Sequence of chain 1.A:
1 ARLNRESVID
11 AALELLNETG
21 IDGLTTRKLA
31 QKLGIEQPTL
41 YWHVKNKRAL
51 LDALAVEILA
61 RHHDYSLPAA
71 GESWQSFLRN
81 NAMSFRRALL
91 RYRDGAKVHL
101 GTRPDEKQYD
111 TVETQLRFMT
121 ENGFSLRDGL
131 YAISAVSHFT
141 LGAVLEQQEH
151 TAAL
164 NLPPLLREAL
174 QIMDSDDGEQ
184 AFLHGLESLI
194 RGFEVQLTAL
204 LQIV

The protein below binds the small molecule below.
Small molecule (SMILES): CN(C)[C@@H]1C(O)=C(C(N)=O)C(=O)[C@@]2(O)C(O)=C3C(=O)c4c(O)ccc(Cl)c4[C@@](C)(O)[C@H]3C[C@@H]12

Sequence of chain 2.A:
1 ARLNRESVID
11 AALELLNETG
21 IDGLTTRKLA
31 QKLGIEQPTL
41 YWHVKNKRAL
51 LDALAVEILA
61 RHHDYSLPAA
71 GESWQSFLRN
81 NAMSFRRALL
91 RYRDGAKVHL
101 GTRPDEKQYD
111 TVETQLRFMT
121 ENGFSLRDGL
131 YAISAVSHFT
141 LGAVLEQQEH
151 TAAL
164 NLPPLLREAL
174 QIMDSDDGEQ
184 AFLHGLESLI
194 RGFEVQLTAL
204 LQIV

Binding-site contacts:
Ligand atom O2' contacts residue SER66 of chain 1.A at 3.5 Å.
Ligand atom O1 contacts residue VAL112 of chain 1.A at 3.7 Å.
Ligand atom CL7 contacts residue LEU169 of chain 2.A at 3.7 Å.
Ligand atom O2' contacts residue THR111 of chain 1.A at 3.8 Å.
Ligand atom C6B contacts residue PRO104 of chain 1.A at 3.8 Å (hydrophobic).
Ligand atom O12 contacts residue HIS99 of chain 1.A at 2.9 Å (h-bond).
Ligand atom C4D contacts residue SER137 of chain 1.A at 3.1 Å.
Ligand atom C4' contacts residue ASN81 of chain 1.A at 3.3 Å.
Ligand atom C6' contacts residue ILE133 of chain 1.A at 3.3 Å (hydrophobic).
Ligand atom C4' contacts residue PHE85 of chain 1.A at 3.6 Å (hydrophobic).
Ligand atom C5B contacts residue MG1 of chain 1.B at 3.4 Å.
Ligand atom O2' contacts residue HIS63 of chain 1.A at 2.9 Å (h-bond).
Ligand atom O10 contacts residue ARG103 of chain 1.A at 3.3 Å.
Ligand atom O2' contacts residue GLN115 of chain 1.A at 3.3 Å (h-bond).
Ligand atom C3 contacts residue HIS63 of chain 1.A at 3.7 Å.
Ligand atom C4' contacts residue SER137 of chain 1.A at 3.7 Å.
Ligand atom O3 contacts residue HIS63 of chain 1.A at 2.7 Å (h-bond).
Ligand atom C2' contacts residue GLN115 of chain 1.A at 3.7 Å.
Ligand atom C8 contacts residue LEU173 of chain 2.A at 3.6 Å (hydrophobic).
Ligand atom CL7 contacts residue ALA172 of chain 2.A at 3.7 Å.
Ligand atom O4B contacts residue PHE85 of chain 1.A at 3.4 Å.
Ligand atom C5 contacts residue GLN115 of chain 1.A at 3.7 Å.
Ligand atom C4 contacts residue GLN115 of chain 1.A at 3.5 Å.
Ligand atom O12 contacts residue MG1 of chain 1.B at 1.7 Å.
Ligand atom C2' contacts residue HIS63 of chain 1.A at 3.6 Å.
Ligand atom O6 contacts residue VAL112 of chain 1.A at 3.5 Å.
Ligand atom C9 contacts residue ARG103 of chain 1.A at 3.7 Å.
Ligand atom O3 contacts residue ASN81 of chain 1.A at 2.8 Å (h-bond).
Ligand atom N4 contacts residue ASN81 of chain 1.A at 2.7 Å (h-bond).
Ligand atom C3 contacts residue GLN115 of chain 1.A at 3.4 Å.
Ligand atom C4D contacts residue ASN81 of chain 1.A at 3.2 Å.
Ligand atom C4D contacts residue ILE133 of chain 1.A at 3.6 Å (hydrophobic).
Ligand atom C12 contacts residue MG1 of chain 1.B at 2.9 Å.
Ligand atom O10 contacts residue THR102 of chain 1.A at 3.6 Å.
Ligand atom O11 contacts residue MG1 of chain 1.B at 2.0 Å.
Ligand atom C11 contacts residue MG1 of chain 1.B at 3.1 Å.
Ligand atom O6 contacts residue PRO104 of chain 1.A at 3.8 Å.
Ligand atom C4A contacts residue SER137 of chain 1.A at 3.5 Å.
Ligand atom C10 contacts residue PRO104 of chain 1.A at 3.8 Å (hydrophobic).
Ligand atom O3 contacts residue GLN115 of chain 1.A at 3.2 Å (h-bond).